The small molecule below binds the protein below.
Small molecule (SMILES): N[C@@H](CCCC[NH3+])C(=O)O

Binding-site contacts:
Ligand atom N contacts residue VAL443 of chain 1.A at 4.4 Å.
Ligand atom CA contacts residue LEU445 of chain 1.A at 3.9 Å (hydrophobic).
Ligand atom C contacts residue VAL407 of chain 1.A at 3.9 Å (hydrophobic).
Ligand atom N contacts residue LEU445 of chain 1.A at 2.6 Å (h-bond).
Ligand atom CD contacts residue LEU445 of chain 1.A at 3.7 Å (hydrophobic).
Ligand atom N contacts residue THR405 of chain 1.A at 4.1 Å.
Ligand atom NZ contacts residue ASN447 of chain 1.A at 4.4 Å.
Ligand atom CD contacts residue THR405 of chain 1.A at 3.5 Å.
Ligand atom CB contacts residue THR405 of chain 1.A at 4.5 Å.
Ligand atom CB contacts residue THR444 of chain 1.A at 4.4 Å.
Ligand atom O contacts residue THR405 of chain 1.A at 4.4 Å.
Ligand atom CA contacts residue THR444 of chain 1.A at 3.9 Å.
Ligand atom CG contacts residue THR405 of chain 1.A at 3.5 Å.
Ligand atom O contacts residue THR406 of chain 1.A at 3.4 Å.
Ligand atom N contacts residue THR444 of chain 1.A at 3.5 Å.
Ligand atom CD contacts residue THR406 of chain 1.A at 4.5 Å.
Ligand atom CE contacts residue LEU445 of chain 1.A at 4.1 Å (hydrophobic).
Ligand atom CG contacts residue LEU445 of chain 1.A at 3.8 Å (hydrophobic).
Ligand atom N contacts residue VAL407 of chain 1.A at 3.8 Å.
Ligand atom CB contacts residue LEU445 of chain 1.A at 3.5 Å (hydrophobic).
Ligand atom O contacts residue VAL407 of chain 1.A at 2.7 Å (h-bond).
Ligand atom C contacts residue THR406 of chain 1.A at 4.4 Å.
Ligand atom CG contacts residue THR406 of chain 1.A at 4.2 Å.

Sequence of chain 1.A:
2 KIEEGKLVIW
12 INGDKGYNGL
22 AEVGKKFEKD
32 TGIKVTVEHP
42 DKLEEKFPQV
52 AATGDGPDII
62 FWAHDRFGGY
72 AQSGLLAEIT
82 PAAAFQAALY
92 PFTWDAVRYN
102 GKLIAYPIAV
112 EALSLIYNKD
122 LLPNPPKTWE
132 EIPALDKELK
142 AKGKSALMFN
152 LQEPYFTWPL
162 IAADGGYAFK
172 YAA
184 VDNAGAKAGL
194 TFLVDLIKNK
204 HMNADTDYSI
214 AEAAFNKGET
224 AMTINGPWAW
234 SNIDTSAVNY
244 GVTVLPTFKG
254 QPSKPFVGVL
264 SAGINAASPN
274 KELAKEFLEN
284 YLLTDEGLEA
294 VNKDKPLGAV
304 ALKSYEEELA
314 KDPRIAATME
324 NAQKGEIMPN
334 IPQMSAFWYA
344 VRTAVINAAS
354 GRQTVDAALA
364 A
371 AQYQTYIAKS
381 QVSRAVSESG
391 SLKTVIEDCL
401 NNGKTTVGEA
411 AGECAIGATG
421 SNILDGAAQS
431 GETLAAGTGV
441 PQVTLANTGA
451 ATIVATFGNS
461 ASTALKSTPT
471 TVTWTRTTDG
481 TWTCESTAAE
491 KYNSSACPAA